This protein binds this small molecule.
Small molecule (SMILES): O=C(O)[C@@](O)(COP(=O)(O)O)[C@H](O)[C@H](O)COP(=O)(O)O

Binding-site contacts:
Ligand atom O4 contacts residue SER365 of chain 1.A at 3.3 Å.
Ligand atom O7 contacts residue LYS163 of chain 1.A at 2.8 Å (salt-bridge).
Ligand atom O2 contacts residue LYS161 of chain 1.A at 2.9 Å (salt-bridge).
Ligand atom O2 contacts residue MG1 of chain 1.I at 2.3 Å.
Ligand atom O5P contacts residue ARG281 of chain 1.A at 2.8 Å (salt-bridge).
Ligand atom O7 contacts residue ASN109 of chain 1.B at 3.2 Å (h-bond).
Ligand atom O2 contacts residue THR159 of chain 1.A at 3.0 Å (h-bond).
Ligand atom P1 contacts residue THR58 of chain 1.B at 3.4 Å.
Ligand atom O3 contacts residue KCX187 of chain 1.A at 3.0 Å (h-bond).
Ligand atom O3 contacts residue HIS280 of chain 1.A at 3.0 Å (h-bond).
Ligand atom O7 contacts residue GLU190 of chain 1.A at 3.4 Å (salt-bridge).
Ligand atom O4P contacts residue ARG281 of chain 1.A at 3.3 Å (salt-bridge).
Ligand atom O7 contacts residue ASP189 of chain 1.A at 3.3 Å (salt-bridge).
Ligand atom O3P contacts residue GLY367 of chain 1.A at 3.1 Å (h-bond).
Ligand atom O4P contacts residue HIS313 of chain 1.A at 3.4 Å (h-bond).
Ligand atom O3 contacts residue ASN109 of chain 1.B at 3.4 Å (h-bond).
Ligand atom C3 contacts residue MG1 of chain 1.I at 2.9 Å.
Ligand atom O3 contacts residue MG1 of chain 1.I at 2.0 Å.
Ligand atom O2P contacts residue GLY389 of chain 1.A at 3.2 Å.
Ligand atom O3P contacts residue TRP59 of chain 1.B at 3.0 Å.
Ligand atom O2 contacts residue ASP189 of chain 1.A at 3.2 Å (salt-bridge).
Ligand atom O4 contacts residue LEU321 of chain 1.A at 3.3 Å.
Ligand atom O1 contacts residue LYS161 of chain 1.A at 3.2 Å.
Ligand atom C2 contacts residue MG1 of chain 1.I at 2.9 Å.
Ligand atom O2P contacts residue LYS161 of chain 1.A at 3.2 Å.
Ligand atom O4 contacts residue GLY366 of chain 1.A at 2.9 Å.
Ligand atom O7 contacts residue MG1 of chain 1.I at 2.7 Å.
Ligand atom O3 contacts residue GLU190 of chain 1.A at 3.0 Å (salt-bridge).
Ligand atom C3 contacts residue KCX187 of chain 1.A at 3.4 Å.
Ligand atom O1P contacts residue GLY389 of chain 1.A at 2.8 Å (h-bond).
Ligand atom O3P contacts residue THR58 of chain 1.B at 3.3 Å (h-bond).
Ligand atom O2P contacts residue GLY390 of chain 1.A at 2.5 Å (h-bond).
Ligand atom O5 contacts residue HIS313 of chain 1.A at 3.2 Å (h-bond).
Ligand atom O5P contacts residue HIS313 of chain 1.A at 3.0 Å.
Ligand atom O2P contacts residue THR58 of chain 1.B at 2.6 Å (h-bond).
Ligand atom O6 contacts residue LYS320 of chain 1.A at 3.0 Å (salt-bridge).
Ligand atom O7 contacts residue LYS161 of chain 1.A at 3.5 Å (salt-bridge).
Ligand atom C contacts residue MG1 of chain 1.I at 3.2 Å.
Ligand atom O2 contacts residue KCX187 of chain 1.A at 3.5 Å (h-bond).
Ligand atom O3P contacts residue LYS320 of chain 1.A at 2.7 Å (salt-bridge).

Sequence of chain 1.B:
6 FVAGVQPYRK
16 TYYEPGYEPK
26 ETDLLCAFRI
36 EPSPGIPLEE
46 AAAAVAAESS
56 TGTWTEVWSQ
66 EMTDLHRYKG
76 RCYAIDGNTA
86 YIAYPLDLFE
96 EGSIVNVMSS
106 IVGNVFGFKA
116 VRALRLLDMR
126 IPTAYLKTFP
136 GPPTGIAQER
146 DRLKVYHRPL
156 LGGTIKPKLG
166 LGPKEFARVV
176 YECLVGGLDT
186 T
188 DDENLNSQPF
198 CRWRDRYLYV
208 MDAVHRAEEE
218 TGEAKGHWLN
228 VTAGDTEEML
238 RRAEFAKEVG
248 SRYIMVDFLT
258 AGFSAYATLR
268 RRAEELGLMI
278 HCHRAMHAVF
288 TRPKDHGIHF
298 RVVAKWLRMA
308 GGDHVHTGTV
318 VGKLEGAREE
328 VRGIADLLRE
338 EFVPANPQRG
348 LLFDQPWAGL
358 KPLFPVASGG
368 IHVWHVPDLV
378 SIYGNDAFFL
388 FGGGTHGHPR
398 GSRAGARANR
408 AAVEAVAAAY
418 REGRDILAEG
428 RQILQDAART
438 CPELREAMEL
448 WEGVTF

Sequence of chain 1.A:
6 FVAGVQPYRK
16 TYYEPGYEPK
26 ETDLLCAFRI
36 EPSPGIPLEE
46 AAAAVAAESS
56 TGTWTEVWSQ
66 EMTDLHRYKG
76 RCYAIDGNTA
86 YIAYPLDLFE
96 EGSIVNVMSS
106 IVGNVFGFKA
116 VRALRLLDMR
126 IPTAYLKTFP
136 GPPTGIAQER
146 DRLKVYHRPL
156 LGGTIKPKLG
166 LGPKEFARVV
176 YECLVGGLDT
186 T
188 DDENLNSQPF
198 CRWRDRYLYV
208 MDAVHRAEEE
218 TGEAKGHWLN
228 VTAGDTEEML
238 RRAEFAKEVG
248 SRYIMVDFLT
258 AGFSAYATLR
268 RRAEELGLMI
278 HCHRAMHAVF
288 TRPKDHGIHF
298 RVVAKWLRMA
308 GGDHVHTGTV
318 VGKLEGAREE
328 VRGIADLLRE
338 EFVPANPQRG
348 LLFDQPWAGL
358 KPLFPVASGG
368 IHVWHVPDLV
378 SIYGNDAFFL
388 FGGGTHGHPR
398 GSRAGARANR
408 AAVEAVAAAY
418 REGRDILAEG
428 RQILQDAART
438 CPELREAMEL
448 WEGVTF